Sequence of chain 2.C:
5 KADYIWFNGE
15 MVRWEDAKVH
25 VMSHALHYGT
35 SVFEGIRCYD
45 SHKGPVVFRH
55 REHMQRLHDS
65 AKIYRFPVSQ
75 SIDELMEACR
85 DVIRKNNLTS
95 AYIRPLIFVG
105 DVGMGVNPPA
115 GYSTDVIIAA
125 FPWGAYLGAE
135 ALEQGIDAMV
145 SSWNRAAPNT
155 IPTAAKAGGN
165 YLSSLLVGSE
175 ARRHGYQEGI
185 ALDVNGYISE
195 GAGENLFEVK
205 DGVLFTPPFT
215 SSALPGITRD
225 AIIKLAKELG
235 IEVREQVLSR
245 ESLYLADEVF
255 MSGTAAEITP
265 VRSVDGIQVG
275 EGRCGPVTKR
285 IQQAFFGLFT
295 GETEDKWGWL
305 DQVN

Sequence of chain 1.C:
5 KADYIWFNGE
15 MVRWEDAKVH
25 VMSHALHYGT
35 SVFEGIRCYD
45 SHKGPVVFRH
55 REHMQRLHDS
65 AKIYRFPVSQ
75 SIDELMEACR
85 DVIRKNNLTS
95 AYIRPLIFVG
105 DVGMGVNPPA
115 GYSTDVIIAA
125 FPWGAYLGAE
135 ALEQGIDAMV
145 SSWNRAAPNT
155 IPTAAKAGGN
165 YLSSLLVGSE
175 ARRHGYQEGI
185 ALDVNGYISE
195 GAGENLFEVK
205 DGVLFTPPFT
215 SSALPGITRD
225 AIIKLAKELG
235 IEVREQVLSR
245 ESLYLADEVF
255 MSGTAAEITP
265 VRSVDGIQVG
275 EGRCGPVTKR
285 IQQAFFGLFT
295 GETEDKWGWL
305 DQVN

The small molecule below binds the protein below.
Small molecule (SMILES): CC(C)C[C@](C)(N)C(=O)O

Binding-site contacts:
Ligand atom CB2 contacts residue LYS160 of chain 2.C at 3.3 Å.
Ligand atom CD2 contacts residue PLP1 of chain 2.H at 4.3 Å.
Ligand atom CA contacts residue LYS160 of chain 2.C at 4.1 Å.
Ligand atom CD2 contacts residue GLY197 of chain 2.C at 3.5 Å.
Ligand atom OXT contacts residue ALA260 of chain 2.C at 4.5 Å.
Ligand atom C contacts residue TYR96 of chain 2.C at 3.8 Å (hydrophobic).
Ligand atom CB2 contacts residue PHE37 of chain 2.C at 4.0 Å (hydrophobic).
Ligand atom C contacts residue PLP1 of chain 2.H at 3.1 Å.
Ligand atom CB1 contacts residue TYR96 of chain 2.C at 3.9 Å (hydrophobic).
Ligand atom CB2 contacts residue PLP1 of chain 2.H at 3.0 Å.
Ligand atom CD1 contacts residue VAL110 of chain 1.C at 4.1 Å (hydrophobic).
Ligand atom CD1 contacts residue TYR32 of chain 1.C at 3.8 Å (hydrophobic).
Ligand atom O contacts residue ALA259 of chain 2.C at 3.7 Å.
Ligand atom CD2 contacts residue VAL110 of chain 1.C at 4.5 Å (hydrophobic).
Ligand atom CB1 contacts residue PLP1 of chain 2.H at 3.7 Å.
Ligand atom O contacts residue PLP1 of chain 2.H at 4.1 Å.
Ligand atom O contacts residue TYR96 of chain 2.C at 2.9 Å (h-bond).
Ligand atom CD1 contacts residue TYR130 of chain 2.C at 4.0 Å (hydrophobic).
Ligand atom CD2 contacts residue TYR130 of chain 2.C at 3.9 Å (hydrophobic).
Ligand atom N contacts residue GLY197 of chain 2.C at 3.7 Å.
Ligand atom CG contacts residue TYR130 of chain 2.C at 4.4 Å (hydrophobic).
Ligand atom CB2 contacts residue TYR96 of chain 2.C at 3.9 Å (hydrophobic).
Ligand atom OXT contacts residue THR258 of chain 2.C at 3.4 Å (h-bond).
Ligand atom C contacts residue ALA259 of chain 2.C at 3.7 Å (hydrophobic).
Ligand atom N contacts residue LYS160 of chain 2.C at 3.7 Å.
Ligand atom CD1 contacts residue TRP127 of chain 2.C at 4.0 Å (hydrophobic).
Ligand atom CA contacts residue TYR96 of chain 2.C at 4.1 Å (hydrophobic).
Ligand atom CG contacts residue ALA259 of chain 2.C at 4.2 Å (hydrophobic).
Ligand atom OXT contacts residue PLP1 of chain 2.H at 3.2 Å.
Ligand atom O contacts residue THR258 of chain 2.C at 3.4 Å.
Ligand atom N contacts residue PLP1 of chain 2.H at 1.4 Å.
Ligand atom OXT contacts residue GLY257 of chain 2.C at 4.2 Å.
Ligand atom CA contacts residue PLP1 of chain 2.H at 2.5 Å.
Ligand atom OXT contacts residue ALA259 of chain 2.C at 3.0 Å (h-bond).
Ligand atom CB2 contacts residue GLY39 of chain 2.C at 4.1 Å.
Ligand atom O contacts residue GLY39 of chain 2.C at 3.6 Å.
Ligand atom N contacts residue TYR165 of chain 2.C at 4.2 Å.
Ligand atom C contacts residue THR258 of chain 2.C at 4.0 Å.
Ligand atom CD1 contacts residue MET108 of chain 1.C at 4.1 Å (hydrophobic).
Ligand atom OXT contacts residue GLY197 of chain 2.C at 4.4 Å.